A small-molecule ligand and the protein it binds are described below.
Small molecule (SMILES): C[C@H](NC(=O)OC(C)(C)C)C(=O)N1CCC[C@H]1C(=O)N[C@@H](Cc1ccccc1)NC(=O)O

Binding-site contacts:
Ligand atom CZ contacts residue LEU125 of chain 1.A at 3.7 Å (hydrophobic).
Ligand atom CE1 contacts residue GLY126 of chain 1.A at 3.7 Å.
Ligand atom CB1 contacts residue GLY99 of chain 1.A at 3.8 Å.
Ligand atom CG1 contacts residue GLY126 of chain 1.A at 4.1 Å.
Ligand atom CE2 contacts residue GLY126 of chain 1.A at 3.2 Å.
Ligand atom CD2 contacts residue GLY153 of chain 1.A at 4.0 Å.
Ligand atom CZ contacts residue GLY126 of chain 1.A at 3.2 Å.
Ligand atom C6 contacts residue ASN154 of chain 1.A at 3.6 Å.
Ligand atom CG contacts residue SER98 of chain 1.A at 3.2 Å.
Ligand atom CZ contacts residue ALA152 of chain 1.A at 4.0 Å (hydrophobic).
Ligand atom C6 contacts residue SER220 of chain 1.A at 1.4 Å.
Ligand atom CZ contacts residue GLY127 of chain 1.A at 4.0 Å.
Ligand atom O4 contacts residue GLY218 of chain 1.A at 4.1 Å.
Ligand atom CG contacts residue GLY99 of chain 1.A at 3.5 Å.
Ligand atom CD1 contacts residue LEU125 of chain 1.A at 3.9 Å (hydrophobic).
Ligand atom CE1 contacts residue ALA151 of chain 1.A at 3.1 Å (hydrophobic).
Ligand atom CD1 contacts residue GLY126 of chain 1.A at 4.0 Å.
Ligand atom CD contacts residue SER98 of chain 1.A at 3.9 Å.
Ligand atom CD2 contacts residue GLY126 of chain 1.A at 3.5 Å.
Ligand atom CE2 contacts residue GLY153 of chain 1.A at 3.8 Å.
Ligand atom CG1 contacts residue GLY153 of chain 1.A at 4.1 Å.
Ligand atom CE2 contacts residue GLY165 of chain 1.A at 4.2 Å.
Ligand atom CB2 contacts residue ASN154 of chain 1.A at 4.0 Å.
Ligand atom CE2 contacts residue GLY127 of chain 1.A at 3.5 Å.
Ligand atom NHO contacts residue SER124 of chain 1.A at 4.1 Å.
Ligand atom O4 contacts residue THR219 of chain 1.A at 3.8 Å.
Ligand atom C6 contacts residue HIS63 of chain 1.A at 4.0 Å.
Ligand atom CE1 contacts residue GLY153 of chain 1.A at 3.7 Å.
Ligand atom O4 contacts residue ASN154 of chain 1.A at 2.5 Å (h-bond).
Ligand atom CA2 contacts residue ASN154 of chain 1.A at 3.3 Å.
Ligand atom NHO contacts residue SER220 of chain 1.A at 2.5 Å (h-bond).
Ligand atom CZ contacts residue GLY153 of chain 1.A at 3.7 Å.
Ligand atom O4 contacts residue SER220 of chain 1.A at 2.3 Å (h-bond).
Ligand atom CD1 contacts residue ALA151 of chain 1.A at 3.9 Å (hydrophobic).
Ligand atom CD1 contacts residue GLY153 of chain 1.A at 4.0 Å.
Ligand atom CA2 contacts residue SER220 of chain 1.A at 3.8 Å.
Ligand atom CE1 contacts residue LEU125 of chain 1.A at 3.3 Å (hydrophobic).
Ligand atom NHO contacts residue ASN154 of chain 1.A at 3.9 Å.
Ligand atom CZ contacts residue ALA151 of chain 1.A at 3.5 Å (hydrophobic).
Ligand atom CE1 contacts residue ALA152 of chain 1.A at 4.2 Å (hydrophobic).

Sequence of chain 1.A:
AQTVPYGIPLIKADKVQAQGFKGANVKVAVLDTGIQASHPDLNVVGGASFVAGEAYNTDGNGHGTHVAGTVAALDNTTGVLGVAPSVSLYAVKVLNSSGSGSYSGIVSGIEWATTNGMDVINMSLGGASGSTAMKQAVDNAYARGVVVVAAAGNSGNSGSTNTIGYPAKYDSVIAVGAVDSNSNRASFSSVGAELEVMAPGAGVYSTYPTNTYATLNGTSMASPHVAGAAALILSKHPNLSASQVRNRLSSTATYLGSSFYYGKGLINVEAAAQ